Binding-site contacts:
Ligand atom C8 contacts residue VAL1152 of chain 1.A at 4.3 Å (hydrophobic).
Ligand atom C1 contacts residue ASN1153 of chain 1.A at 1.5 Å.
Ligand atom O7 contacts residue ASN1153 of chain 1.A at 3.5 Å (h-bond).
Ligand atom O5 contacts residue ASN1153 of chain 1.A at 2.4 Å (h-bond).
Ligand atom C3 contacts residue ASN1153 of chain 1.A at 3.9 Å.
Ligand atom N2 contacts residue ASN1153 of chain 1.A at 2.9 Å (h-bond).
Ligand atom C7 contacts residue ASN1153 of chain 1.A at 3.2 Å.
Ligand atom C5 contacts residue ASN1153 of chain 1.A at 3.8 Å.
Ligand atom C2 contacts residue ASN1153 of chain 1.A at 2.5 Å.
Ligand atom C8 contacts residue ASN1153 of chain 1.A at 3.6 Å.
Ligand atom C8 contacts residue ILE1151 of chain 1.A at 3.7 Å (hydrophobic).
Ligand atom C4 contacts residue ASN1153 of chain 1.A at 4.3 Å.

The protein below binds the small molecule below.
Small molecule (SMILES): CC(=O)N[C@H]1[C@H](O[C@H]2[C@H](O)[C@@H](NC(C)=O)CO[C@@H]2CO)O[C@H](CO)[C@@H](O)[C@@H]1O

Sequence of chain 1.A:
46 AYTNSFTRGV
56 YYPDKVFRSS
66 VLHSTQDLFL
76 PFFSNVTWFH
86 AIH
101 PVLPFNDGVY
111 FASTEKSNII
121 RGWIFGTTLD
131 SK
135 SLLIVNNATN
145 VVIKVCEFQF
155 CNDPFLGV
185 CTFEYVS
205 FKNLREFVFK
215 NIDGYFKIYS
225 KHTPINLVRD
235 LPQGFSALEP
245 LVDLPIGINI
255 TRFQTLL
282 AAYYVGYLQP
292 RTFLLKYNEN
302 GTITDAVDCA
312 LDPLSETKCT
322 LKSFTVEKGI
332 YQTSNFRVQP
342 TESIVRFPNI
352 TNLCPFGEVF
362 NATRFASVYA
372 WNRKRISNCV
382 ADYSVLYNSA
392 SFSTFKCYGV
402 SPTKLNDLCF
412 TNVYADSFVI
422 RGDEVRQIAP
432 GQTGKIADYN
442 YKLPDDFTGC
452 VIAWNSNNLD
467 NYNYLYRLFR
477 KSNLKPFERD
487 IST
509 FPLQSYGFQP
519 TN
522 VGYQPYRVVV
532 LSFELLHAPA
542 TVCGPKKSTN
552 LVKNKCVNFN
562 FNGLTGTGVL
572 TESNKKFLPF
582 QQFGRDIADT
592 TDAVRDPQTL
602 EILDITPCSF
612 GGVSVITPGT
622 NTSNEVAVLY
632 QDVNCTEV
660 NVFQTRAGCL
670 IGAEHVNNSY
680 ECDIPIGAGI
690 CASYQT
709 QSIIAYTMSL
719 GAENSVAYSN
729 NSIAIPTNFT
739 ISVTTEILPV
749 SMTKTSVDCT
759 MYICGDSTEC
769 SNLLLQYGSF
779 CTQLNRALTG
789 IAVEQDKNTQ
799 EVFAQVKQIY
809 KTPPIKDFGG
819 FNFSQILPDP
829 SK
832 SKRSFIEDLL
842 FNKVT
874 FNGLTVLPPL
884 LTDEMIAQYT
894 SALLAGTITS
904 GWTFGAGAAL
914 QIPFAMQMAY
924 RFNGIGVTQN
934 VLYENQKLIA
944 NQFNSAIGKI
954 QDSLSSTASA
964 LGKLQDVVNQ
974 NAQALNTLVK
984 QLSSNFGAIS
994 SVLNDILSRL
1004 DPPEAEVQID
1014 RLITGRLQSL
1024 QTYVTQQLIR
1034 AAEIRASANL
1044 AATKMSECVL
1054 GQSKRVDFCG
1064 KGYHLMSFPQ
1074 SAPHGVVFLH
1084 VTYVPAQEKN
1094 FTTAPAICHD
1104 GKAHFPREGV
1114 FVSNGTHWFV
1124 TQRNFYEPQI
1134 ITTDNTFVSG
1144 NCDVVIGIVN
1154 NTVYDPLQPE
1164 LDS